Binding-site contacts:
Ligand atom C3 contacts residue ASN85 of chain 1.B at 3.8 Å.
Ligand atom N2 contacts residue ASN80 of chain 1.B at 4.0 Å.
Ligand atom C7 contacts residue ASN85 of chain 1.B at 3.4 Å.
Ligand atom C5 contacts residue ASN85 of chain 1.B at 3.6 Å.
Ligand atom O7 contacts residue SER87 of chain 1.B at 3.8 Å.
Ligand atom O7 contacts residue SER86 of chain 1.B at 4.3 Å.
Ligand atom C1 contacts residue TYR83 of chain 1.B at 4.2 Å (hydrophobic).
Ligand atom C5 contacts residue TYR83 of chain 1.B at 4.0 Å (hydrophobic).
Ligand atom C7 contacts residue SER87 of chain 1.B at 4.3 Å.
Ligand atom C1 contacts residue ASN85 of chain 1.B at 1.4 Å.
Ligand atom O5 contacts residue TYR83 of chain 1.B at 4.3 Å.
Ligand atom O5 contacts residue ASN85 of chain 1.B at 2.3 Å (h-bond).
Ligand atom C2 contacts residue ASN85 of chain 1.B at 2.5 Å.
Ligand atom O7 contacts residue ASN85 of chain 1.B at 3.6 Å (h-bond).
Ligand atom N2 contacts residue ASN85 of chain 1.B at 2.9 Å (h-bond).
Ligand atom C8 contacts residue SER86 of chain 1.B at 4.1 Å.
Ligand atom C4 contacts residue ASN85 of chain 1.B at 4.2 Å.
Ligand atom C8 contacts residue ASN80 of chain 1.B at 4.0 Å.
Ligand atom C8 contacts residue LEU78 of chain 1.B at 3.6 Å (hydrophobic).
Ligand atom C8 contacts residue ASN85 of chain 1.B at 3.8 Å.
Ligand atom C8 contacts residue SER87 of chain 1.B at 3.7 Å.

The small molecule below binds the protein below.
Small molecule (SMILES): CC(=O)N[C@@H]1[C@@H](O)[C@H](O)[C@@H](CO)O[C@H]1O

Sequence of chain 1.B:
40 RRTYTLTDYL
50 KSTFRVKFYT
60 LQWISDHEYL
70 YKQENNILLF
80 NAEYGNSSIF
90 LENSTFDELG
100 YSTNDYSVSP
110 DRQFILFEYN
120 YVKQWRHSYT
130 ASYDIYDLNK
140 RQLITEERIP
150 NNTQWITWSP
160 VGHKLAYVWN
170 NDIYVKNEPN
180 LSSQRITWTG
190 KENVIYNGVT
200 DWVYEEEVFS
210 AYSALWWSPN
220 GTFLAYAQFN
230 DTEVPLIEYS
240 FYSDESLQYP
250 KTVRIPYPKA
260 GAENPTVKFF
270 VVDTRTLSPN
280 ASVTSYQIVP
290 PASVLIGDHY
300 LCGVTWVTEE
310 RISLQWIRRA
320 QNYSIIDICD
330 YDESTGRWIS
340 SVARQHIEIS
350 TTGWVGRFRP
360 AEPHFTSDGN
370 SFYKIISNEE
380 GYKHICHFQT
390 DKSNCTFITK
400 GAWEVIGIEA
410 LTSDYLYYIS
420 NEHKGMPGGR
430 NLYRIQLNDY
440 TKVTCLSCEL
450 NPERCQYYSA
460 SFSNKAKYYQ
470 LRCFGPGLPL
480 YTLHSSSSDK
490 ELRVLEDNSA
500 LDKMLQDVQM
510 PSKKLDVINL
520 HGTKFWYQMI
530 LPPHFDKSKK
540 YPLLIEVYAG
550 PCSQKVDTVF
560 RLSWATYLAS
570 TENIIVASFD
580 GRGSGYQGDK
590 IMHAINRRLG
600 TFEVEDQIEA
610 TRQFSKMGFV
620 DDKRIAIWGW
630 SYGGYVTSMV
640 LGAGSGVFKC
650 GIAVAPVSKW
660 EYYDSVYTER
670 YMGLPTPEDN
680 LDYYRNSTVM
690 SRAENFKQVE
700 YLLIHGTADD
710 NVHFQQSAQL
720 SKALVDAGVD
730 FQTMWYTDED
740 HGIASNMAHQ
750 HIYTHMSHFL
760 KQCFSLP